A protein and the small-molecule ligand that binds it are described below.
Small molecule (SMILES): CC(=O)N[C@@H]1[C@@H](O)[C@H](O)[C@@H](CO)O[C@H]1O

Binding-site contacts:
Ligand atom O6 contacts residue ASN120 of chain 1.A at 4.0 Å.
Ligand atom C6 contacts residue PRO124 of chain 1.A at 4.5 Å (hydrophobic).
Ligand atom O7 contacts residue HIS222 of chain 1.A at 4.4 Å.
Ligand atom O6 contacts residue PRO124 of chain 1.A at 3.7 Å.
Ligand atom O5 contacts residue THR122 of chain 1.A at 3.3 Å (h-bond).
Ligand atom N2 contacts residue ASN120 of chain 1.A at 2.8 Å (h-bond).
Ligand atom O5 contacts residue ASN120 of chain 1.A at 2.4 Å (h-bond).
Ligand atom C6 contacts residue ASN120 of chain 1.A at 4.4 Å.
Ligand atom O7 contacts residue ASN120 of chain 1.A at 3.2 Å (h-bond).
Ligand atom C5 contacts residue ASN120 of chain 1.A at 3.7 Å.
Ligand atom C1 contacts residue THR122 of chain 1.A at 3.6 Å.
Ligand atom C2 contacts residue ASN120 of chain 1.A at 2.5 Å.
Ligand atom C7 contacts residue ASN120 of chain 1.A at 3.1 Å.
Ligand atom C3 contacts residue ASN120 of chain 1.A at 3.8 Å.
Ligand atom C8 contacts residue SER160 of chain 1.A at 3.8 Å.
Ligand atom O6 contacts residue GLY123 of chain 1.A at 4.0 Å.
Ligand atom C8 contacts residue ASN120 of chain 1.A at 4.3 Å.
Ligand atom O6 contacts residue THR122 of chain 1.A at 3.0 Å (h-bond).
Ligand atom C1 contacts residue ASN120 of chain 1.A at 1.4 Å.
Ligand atom C6 contacts residue THR122 of chain 1.A at 3.7 Å.
Ligand atom O7 contacts residue ILE158 of chain 1.A at 4.5 Å.
Ligand atom C8 contacts residue LEU163 of chain 1.A at 4.0 Å (hydrophobic).
Ligand atom C5 contacts residue THR122 of chain 1.A at 3.2 Å.
Ligand atom C4 contacts residue ASN120 of chain 1.A at 4.3 Å.

Sequence of chain 1.A:
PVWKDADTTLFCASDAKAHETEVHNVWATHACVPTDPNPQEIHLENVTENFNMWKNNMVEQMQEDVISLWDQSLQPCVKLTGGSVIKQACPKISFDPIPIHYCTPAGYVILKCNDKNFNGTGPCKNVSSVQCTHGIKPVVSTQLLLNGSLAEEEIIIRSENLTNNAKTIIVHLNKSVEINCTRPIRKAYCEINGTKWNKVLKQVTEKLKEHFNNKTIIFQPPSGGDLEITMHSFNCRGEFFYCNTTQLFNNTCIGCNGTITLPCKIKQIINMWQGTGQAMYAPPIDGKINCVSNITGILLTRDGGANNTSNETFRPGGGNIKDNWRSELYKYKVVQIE